Sequence of chain 1.B:
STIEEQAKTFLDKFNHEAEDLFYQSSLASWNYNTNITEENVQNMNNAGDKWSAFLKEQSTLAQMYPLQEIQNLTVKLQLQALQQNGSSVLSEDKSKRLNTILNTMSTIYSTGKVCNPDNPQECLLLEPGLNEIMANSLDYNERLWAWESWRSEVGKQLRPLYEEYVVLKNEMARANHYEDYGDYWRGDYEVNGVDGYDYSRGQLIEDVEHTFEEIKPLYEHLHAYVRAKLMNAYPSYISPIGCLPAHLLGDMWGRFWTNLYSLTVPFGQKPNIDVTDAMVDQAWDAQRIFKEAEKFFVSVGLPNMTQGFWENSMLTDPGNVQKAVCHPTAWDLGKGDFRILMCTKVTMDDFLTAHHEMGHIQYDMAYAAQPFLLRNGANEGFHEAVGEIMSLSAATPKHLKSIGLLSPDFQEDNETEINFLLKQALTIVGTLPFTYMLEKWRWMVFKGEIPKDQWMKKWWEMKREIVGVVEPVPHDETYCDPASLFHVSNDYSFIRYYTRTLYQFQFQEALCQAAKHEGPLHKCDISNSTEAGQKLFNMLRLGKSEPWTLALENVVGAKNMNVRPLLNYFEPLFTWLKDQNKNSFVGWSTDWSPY

Binding-site contacts:
Ligand atom C7 contacts residue ASN86 of chain 1.B at 3.2 Å.
Ligand atom O7 contacts residue HIS178 of chain 1.B at 4.2 Å.
Ligand atom C2 contacts residue GLN64 of chain 1.B at 4.0 Å.
Ligand atom C2 contacts residue ASN86 of chain 1.B at 2.5 Å.
Ligand atom N2 contacts residue ASN86 of chain 1.B at 2.9 Å (h-bond).
Ligand atom C4 contacts residue GLN64 of chain 1.B at 4.3 Å.
Ligand atom O5 contacts residue GLN64 of chain 1.B at 3.8 Å.
Ligand atom C5 contacts residue ASN86 of chain 1.B at 3.7 Å.
Ligand atom C7 contacts residue GLN64 of chain 1.B at 4.5 Å.
Ligand atom C8 contacts residue ASN86 of chain 1.B at 4.4 Å.
Ligand atom C1 contacts residue ASN86 of chain 1.B at 1.4 Å.
Ligand atom O7 contacts residue ASN86 of chain 1.B at 3.0 Å (h-bond).
Ligand atom C3 contacts residue GLN64 of chain 1.B at 3.9 Å.
Ligand atom C4 contacts residue ASN86 of chain 1.B at 4.2 Å.
Ligand atom C8 contacts residue GLN84 of chain 1.B at 3.8 Å.
Ligand atom C1 contacts residue GLN64 of chain 1.B at 3.3 Å.
Ligand atom C5 contacts residue GLN64 of chain 1.B at 3.6 Å.
Ligand atom O5 contacts residue ASN86 of chain 1.B at 2.4 Å (h-bond).
Ligand atom N2 contacts residue GLN84 of chain 1.B at 4.4 Å.
Ligand atom N2 contacts residue GLN64 of chain 1.B at 3.8 Å.
Ligand atom O7 contacts residue ASN177 of chain 1.B at 3.7 Å.
Ligand atom C7 contacts residue GLN84 of chain 1.B at 4.3 Å.
Ligand atom C3 contacts residue ASN86 of chain 1.B at 3.8 Å.

A protein and the small-molecule ligand that binds it are described below.
Small molecule (SMILES): CC(=O)N[C@H]1[C@H](O[C@H]2[C@H](O)[C@@H](NC(C)=O)CO[C@@H]2CO)O[C@H](CO)[C@@H](O)[C@@H]1O